Binding-site contacts:
Ligand atom C2 contacts residue TYR202 of chain 1.A at 3.6 Å (hydrophobic).
Ligand atom C4 contacts residue GLU203 of chain 1.A at 3.4 Å.
Ligand atom N3 contacts residue GLU203 of chain 1.A at 2.5 Å (salt-bridge).
Ligand atom O9 contacts residue ASN245 of chain 1.A at 2.6 Å (h-bond).
Ligand atom N3 contacts residue VAL219 of chain 1.A at 3.4 Å (h-bond).
Ligand atom O8 contacts residue VAL219 of chain 1.A at 3.4 Å (h-bond).
Ligand atom N1 contacts residue TYR202 of chain 1.A at 3.6 Å.
Ligand atom C2 contacts residue VAL219 of chain 1.A at 4.1 Å (hydrophobic).
Ligand atom C6 contacts residue GLY120 of chain 1.A at 3.6 Å.
Ligand atom C5 contacts residue VAL219 of chain 1.A at 3.7 Å (hydrophobic).
Ligand atom O9 contacts residue GLU203 of chain 1.A at 3.1 Å (salt-bridge).
Ligand atom BR contacts residue MET221 of chain 1.A at 3.7 Å.
Ligand atom N1 contacts residue GLY120 of chain 1.A at 3.3 Å (h-bond).
Ligand atom N3 contacts residue GLY120 of chain 1.A at 3.9 Å.
Ligand atom BR contacts residue ALA118 of chain 1.A at 3.4 Å.
Ligand atom BR contacts residue GLY220 of chain 1.A at 3.8 Å.
Ligand atom N7 contacts residue ASN245 of chain 1.A at 3.3 Å (h-bond).
Ligand atom C5 contacts residue GLY120 of chain 1.A at 4.1 Å.
Ligand atom O9 contacts residue GLY120 of chain 1.A at 3.4 Å.
Ligand atom N1 contacts residue ALA119 of chain 1.A at 3.7 Å.
Ligand atom O8 contacts residue MET221 of chain 1.A at 3.5 Å.
Ligand atom C6 contacts residue ASN245 of chain 1.A at 3.4 Å.
Ligand atom C2 contacts residue GLU203 of chain 1.A at 3.3 Å.
Ligand atom C4 contacts residue VAL219 of chain 1.A at 3.2 Å (hydrophobic).
Ligand atom O8 contacts residue GLU203 of chain 1.A at 2.7 Å (salt-bridge).
Ligand atom C6 contacts residue TYR202 of chain 1.A at 3.8 Å (hydrophobic).
Ligand atom C2 contacts residue GLY120 of chain 1.A at 3.4 Å.
Ligand atom O9 contacts residue TYR202 of chain 1.A at 4.0 Å.
Ligand atom C2 contacts residue ASN245 of chain 1.A at 3.3 Å.
Ligand atom N3 contacts residue TYR202 of chain 1.A at 3.8 Å.
Ligand atom C6 contacts residue ALA119 of chain 1.A at 3.7 Å (hydrophobic).
Ligand atom O8 contacts residue GLY220 of chain 1.A at 3.3 Å.
Ligand atom C4 contacts residue GLY220 of chain 1.A at 3.8 Å.
Ligand atom N7 contacts residue ALA119 of chain 1.A at 3.8 Å.
Ligand atom N7 contacts residue ALA118 of chain 1.A at 3.8 Å.
Ligand atom N7 contacts residue THR244 of chain 1.A at 3.0 Å (h-bond).
Ligand atom N7 contacts residue VAL262 of chain 1.A at 3.7 Å.
Ligand atom C5 contacts residue GLY220 of chain 1.A at 4.1 Å.
Ligand atom N1 contacts residue ASN245 of chain 1.A at 2.4 Å (h-bond).
Ligand atom C6 contacts residue THR244 of chain 1.A at 4.1 Å.

This small molecule binds to this protein.
Small molecule (SMILES): Nc1[nH]c(=O)[nH]c(=O)c1Br

Sequence of chain 1.A:
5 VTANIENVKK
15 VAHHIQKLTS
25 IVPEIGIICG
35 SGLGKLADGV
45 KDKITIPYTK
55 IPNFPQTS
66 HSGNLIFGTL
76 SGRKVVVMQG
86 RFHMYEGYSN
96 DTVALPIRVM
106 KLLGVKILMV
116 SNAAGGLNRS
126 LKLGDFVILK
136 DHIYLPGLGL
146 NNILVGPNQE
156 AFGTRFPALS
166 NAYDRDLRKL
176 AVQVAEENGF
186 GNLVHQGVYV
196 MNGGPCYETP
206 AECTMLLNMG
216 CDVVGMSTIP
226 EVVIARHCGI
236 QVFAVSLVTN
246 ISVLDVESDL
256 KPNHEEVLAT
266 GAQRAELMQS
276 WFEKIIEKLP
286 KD